Sequence of chain 1.E:
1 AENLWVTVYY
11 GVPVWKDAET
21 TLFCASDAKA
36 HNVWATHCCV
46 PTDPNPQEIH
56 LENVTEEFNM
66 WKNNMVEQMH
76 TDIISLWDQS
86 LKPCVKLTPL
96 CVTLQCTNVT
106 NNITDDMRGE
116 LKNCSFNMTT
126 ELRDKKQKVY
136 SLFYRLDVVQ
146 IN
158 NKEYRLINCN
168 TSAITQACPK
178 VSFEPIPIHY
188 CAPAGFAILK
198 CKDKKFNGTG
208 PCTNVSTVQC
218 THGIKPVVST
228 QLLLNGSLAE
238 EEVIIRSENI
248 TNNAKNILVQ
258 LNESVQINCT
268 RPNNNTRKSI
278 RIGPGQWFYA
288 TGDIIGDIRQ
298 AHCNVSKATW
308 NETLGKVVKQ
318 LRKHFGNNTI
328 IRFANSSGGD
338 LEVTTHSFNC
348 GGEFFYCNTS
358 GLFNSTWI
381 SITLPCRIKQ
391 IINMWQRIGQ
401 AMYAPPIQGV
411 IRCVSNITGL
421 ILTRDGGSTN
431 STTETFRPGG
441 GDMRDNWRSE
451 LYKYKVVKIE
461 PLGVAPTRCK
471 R

Binding-site contacts:
Ligand atom O5 contacts residue GLU238 of chain 1.E at 3.7 Å.
Ligand atom C8 contacts residue ASN259 of chain 1.E at 3.9 Å.
Ligand atom C3 contacts residue LYS313 of chain 1.E at 4.1 Å.
Ligand atom O5 contacts residue ASN259 of chain 1.E at 2.4 Å (h-bond).
Ligand atom C3 contacts residue ASN259 of chain 1.E at 3.8 Å.
Ligand atom C7 contacts residue ASN259 of chain 1.E at 3.4 Å.
Ligand atom O7 contacts residue GLU238 of chain 1.E at 4.4 Å.
Ligand atom C1 contacts residue ASN259 of chain 1.E at 1.5 Å.
Ligand atom C1 contacts residue LYS313 of chain 1.E at 4.2 Å.
Ligand atom C2 contacts residue ASN259 of chain 1.E at 2.4 Å.
Ligand atom C2 contacts residue GLU238 of chain 1.E at 4.2 Å.
Ligand atom C8 contacts residue GLU260 of chain 1.E at 3.8 Å.
Ligand atom C1 contacts residue GLU260 of chain 1.E at 4.4 Å.
Ligand atom C4 contacts residue ASN259 of chain 1.E at 4.2 Å.
Ligand atom O3 contacts residue GLU260 of chain 1.E at 4.5 Å.
Ligand atom C2 contacts residue GLU260 of chain 1.E at 4.1 Å.
Ligand atom O7 contacts residue ASN259 of chain 1.E at 3.7 Å.
Ligand atom C1 contacts residue GLU239 of chain 1.E at 4.3 Å.
Ligand atom C1 contacts residue GLU238 of chain 1.E at 4.1 Å.
Ligand atom C6 contacts residue GLU239 of chain 1.E at 4.3 Å.
Ligand atom C5 contacts residue LYS313 of chain 1.E at 4.1 Å.
Ligand atom C5 contacts residue ASN259 of chain 1.E at 3.7 Å.
Ligand atom N2 contacts residue GLU260 of chain 1.E at 3.2 Å (salt-bridge).
Ligand atom N2 contacts residue ASN259 of chain 1.E at 2.8 Å (h-bond).
Ligand atom C3 contacts residue GLU260 of chain 1.E at 4.2 Å.
Ligand atom C7 contacts residue GLU260 of chain 1.E at 4.0 Å.
Ligand atom O5 contacts residue GLU239 of chain 1.E at 3.6 Å.
Ligand atom O5 contacts residue VAL240 of chain 1.E at 4.1 Å.

The protein below binds the small molecule below.
Small molecule (SMILES): CC(=O)N[C@@H]1[C@@H](O)[C@H](O)[C@@H](CO)O[C@H]1O